Sequence of chain 1.A:
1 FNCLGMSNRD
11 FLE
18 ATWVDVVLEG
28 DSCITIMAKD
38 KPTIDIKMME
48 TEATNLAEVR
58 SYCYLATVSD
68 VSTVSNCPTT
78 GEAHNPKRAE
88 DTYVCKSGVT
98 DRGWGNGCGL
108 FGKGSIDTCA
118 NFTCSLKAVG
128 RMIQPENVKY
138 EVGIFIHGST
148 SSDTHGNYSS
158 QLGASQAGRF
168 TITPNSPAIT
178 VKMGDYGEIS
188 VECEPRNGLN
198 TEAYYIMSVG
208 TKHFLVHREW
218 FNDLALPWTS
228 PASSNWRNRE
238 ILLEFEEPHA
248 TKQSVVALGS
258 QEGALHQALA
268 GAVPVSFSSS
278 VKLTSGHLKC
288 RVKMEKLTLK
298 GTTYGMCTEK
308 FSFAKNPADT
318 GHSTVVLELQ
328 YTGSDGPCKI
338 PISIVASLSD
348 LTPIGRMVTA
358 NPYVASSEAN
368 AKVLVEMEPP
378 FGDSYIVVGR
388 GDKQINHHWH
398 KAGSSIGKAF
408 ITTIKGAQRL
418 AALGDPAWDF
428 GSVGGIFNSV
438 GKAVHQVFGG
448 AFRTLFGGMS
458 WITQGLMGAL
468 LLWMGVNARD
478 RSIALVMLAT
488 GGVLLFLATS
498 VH

The protein below binds the small molecule below.
Small molecule (SMILES): CC(=O)N[C@@H]1[C@@H](O)[C@H](O)[C@@H](CO)O[C@H]1O

Binding-site contacts:
Ligand atom O7 contacts residue ASN154 of chain 1.A at 3.6 Å.
Ligand atom C1 contacts residue ASN154 of chain 1.A at 1.4 Å.
Ligand atom C2 contacts residue SER156 of chain 1.A at 4.3 Å.
Ligand atom C1 contacts residue SER156 of chain 1.A at 3.3 Å.
Ligand atom N2 contacts residue SER156 of chain 1.A at 4.2 Å.
Ligand atom C8 contacts residue ASN154 of chain 1.A at 3.9 Å.
Ligand atom O5 contacts residue SER156 of chain 1.A at 3.9 Å.
Ligand atom C2 contacts residue ASN154 of chain 1.A at 2.5 Å.
Ligand atom O5 contacts residue ASN154 of chain 1.A at 2.4 Å (h-bond).
Ligand atom C4 contacts residue ASN154 of chain 1.A at 4.2 Å.
Ligand atom C5 contacts residue ASN154 of chain 1.A at 3.6 Å.
Ligand atom C7 contacts residue ASN154 of chain 1.A at 3.4 Å.
Ligand atom C3 contacts residue ASN154 of chain 1.A at 3.9 Å.
Ligand atom N2 contacts residue ASN154 of chain 1.A at 3.0 Å (h-bond).
Ligand atom C5 contacts residue SER156 of chain 1.A at 3.9 Å.